Sequence of chain 1.A:
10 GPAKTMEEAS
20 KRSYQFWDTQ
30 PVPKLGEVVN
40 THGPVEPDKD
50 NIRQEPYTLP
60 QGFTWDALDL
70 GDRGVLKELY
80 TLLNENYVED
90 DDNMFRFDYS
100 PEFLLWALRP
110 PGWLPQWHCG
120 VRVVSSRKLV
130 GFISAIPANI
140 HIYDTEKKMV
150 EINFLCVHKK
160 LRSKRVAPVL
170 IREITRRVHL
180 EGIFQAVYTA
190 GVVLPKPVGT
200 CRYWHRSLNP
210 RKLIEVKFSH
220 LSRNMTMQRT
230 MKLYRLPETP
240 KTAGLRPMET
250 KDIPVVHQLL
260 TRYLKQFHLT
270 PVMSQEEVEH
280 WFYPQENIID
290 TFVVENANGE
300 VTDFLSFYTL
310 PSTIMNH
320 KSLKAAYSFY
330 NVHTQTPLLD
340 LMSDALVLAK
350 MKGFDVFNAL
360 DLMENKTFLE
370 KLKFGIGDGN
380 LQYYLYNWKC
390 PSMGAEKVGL

This protein binds this small molecule.
Small molecule (SMILES): NCCCC[C@H](NC(=O)[C@H](CO)NC(=O)[C@H](Cc1ccccc1)NC(=O)[C@H](CS)NC(=O)[C@H](CC(N)=O)NC(=O)CN)C(=O)N1CCC[C@H]1C(=O)N[C@@H](CCCN=C(N)N)C(=O)O

Binding-site contacts:
Ligand atom O contacts residue HIS204 of chain 1.A at 3.0 Å.
Ligand atom CA contacts residue ASP377 of chain 1.A at 3.4 Å.
Ligand atom O contacts residue ASP377 of chain 1.A at 2.8 Å (salt-bridge).
Ligand atom ND2 contacts residue ASN152 of chain 1.A at 3.2 Å (h-bond).
Ligand atom OD1 contacts residue MYA1 of chain 1.F at 3.5 Å (h-bond).
Ligand atom CB contacts residue GLU88 of chain 1.A at 3.5 Å.
Ligand atom CD contacts residue ASP89 of chain 1.A at 3.5 Å.
Ligand atom CZ contacts residue PHE94 of chain 1.A at 3.3 Å (hydrophobic).
Ligand atom CE contacts residue ASP89 of chain 1.A at 3.1 Å.
Ligand atom CG contacts residue THR188 of chain 1.A at 3.2 Å.
Ligand atom OD1 contacts residue ASN152 of chain 1.A at 2.9 Å (h-bond).
Ligand atom N contacts residue ILE375 of chain 1.A at 3.2 Å (h-bond).
Ligand atom CE2 contacts residue PHE94 of chain 1.A at 3.4 Å (hydrophobic).
Ligand atom O contacts residue GLY376 of chain 1.A at 3.1 Å.
Ligand atom CG contacts residue MYA1 of chain 1.F at 3.5 Å.
Ligand atom NZ contacts residue ASP377 of chain 1.A at 2.5 Å (salt-bridge).
Ligand atom CB contacts residue HIS204 of chain 1.A at 3.2 Å.
Ligand atom NH2 contacts residue ILE375 of chain 1.A at 3.3 Å.
Ligand atom CZ contacts residue SER311 of chain 1.A at 3.5 Å.
Ligand atom N contacts residue HIS204 of chain 1.A at 3.5 Å.
Ligand atom OD1 contacts residue TYR86 of chain 1.A at 2.5 Å (h-bond).
Ligand atom C contacts residue HIS204 of chain 1.A at 3.4 Å.
Ligand atom O contacts residue PHE96 of chain 1.A at 3.3 Å.
Ligand atom O contacts residue HIS204 of chain 1.A at 3.5 Å (h-bond).
Ligand atom N contacts residue ASP377 of chain 1.A at 3.0 Å (salt-bridge).
Ligand atom N contacts residue TYR307 of chain 1.A at 3.4 Å (h-bond).
Ligand atom CB contacts residue PHE217 of chain 1.A at 3.6 Å (hydrophobic).
Ligand atom OG contacts residue ASP377 of chain 1.A at 3.3 Å (salt-bridge).
Ligand atom CD contacts residue PHE217 of chain 1.A at 3.2 Å (hydrophobic).
Ligand atom CG contacts residue ASN152 of chain 1.A at 3.4 Å.
Ligand atom O contacts residue GLY190 of chain 1.A at 3.4 Å (h-bond).
Ligand atom NH2 contacts residue ARG201 of chain 1.A at 3.5 Å.
Ligand atom OG contacts residue GLY376 of chain 1.A at 3.2 Å.
Ligand atom ND2 contacts residue THR188 of chain 1.A at 2.8 Å (h-bond).
Ligand atom OG contacts residue HIS204 of chain 1.A at 2.3 Å (h-bond).
Ligand atom SG contacts residue ASN379 of chain 1.A at 3.1 Å (h-bond).
Ligand atom CE contacts residue ASP91 of chain 1.A at 3.2 Å.
Ligand atom C contacts residue HIS204 of chain 1.A at 3.5 Å.
Ligand atom O contacts residue PHE96 of chain 1.A at 3.1 Å.
Ligand atom CB contacts residue THR188 of chain 1.A at 3.1 Å.